The small molecule below binds the protein below.
Small molecule (SMILES): CC(=O)N[C@H]1[C@H](O[C@H]2[C@H](O)[C@@H](NC(C)=O)CO[C@@H]2CO)O[C@H](CO)[C@@H](O[C@@H]2O[C@H](CO)[C@@H](O)[C@H](O)[C@H]2NC(C)=O)[C@@H]1O

Sequence of chain 3.D:
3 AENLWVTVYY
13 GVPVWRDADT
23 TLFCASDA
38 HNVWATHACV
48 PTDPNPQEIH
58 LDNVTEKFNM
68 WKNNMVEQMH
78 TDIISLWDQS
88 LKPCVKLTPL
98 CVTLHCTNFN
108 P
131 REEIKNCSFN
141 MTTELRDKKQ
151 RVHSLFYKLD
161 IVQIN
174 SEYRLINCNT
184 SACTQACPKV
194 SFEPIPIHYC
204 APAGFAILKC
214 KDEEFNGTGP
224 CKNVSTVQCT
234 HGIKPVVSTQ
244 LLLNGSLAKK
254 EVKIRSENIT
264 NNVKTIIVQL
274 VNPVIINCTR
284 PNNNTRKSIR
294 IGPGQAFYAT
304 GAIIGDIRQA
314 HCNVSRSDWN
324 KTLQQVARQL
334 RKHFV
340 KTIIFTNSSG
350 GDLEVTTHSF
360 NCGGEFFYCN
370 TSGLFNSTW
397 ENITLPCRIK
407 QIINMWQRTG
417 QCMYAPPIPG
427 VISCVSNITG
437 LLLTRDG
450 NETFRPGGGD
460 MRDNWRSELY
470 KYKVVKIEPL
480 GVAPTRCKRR

Binding-site contacts:
Ligand atom C7 contacts residue ASN398 of chain 3.D at 3.3 Å.
Ligand atom N2 contacts residue ASN398 of chain 3.D at 2.9 Å (h-bond).
Ligand atom C6 contacts residue ASN280 of chain 3.D at 3.3 Å.
Ligand atom C1 contacts residue ASN316 of chain 3.D at 4.1 Å.
Ligand atom O6 contacts residue NAG1 of chain 3.O at 3.1 Å.
Ligand atom O5 contacts residue NAG1 of chain 3.O at 4.3 Å.
Ligand atom C2 contacts residue ASN398 of chain 3.D at 2.5 Å.
Ligand atom C5 contacts residue ASN316 of chain 3.D at 4.4 Å.
Ligand atom N2 contacts residue NAG1 of chain 3.O at 4.4 Å.
Ligand atom O7 contacts residue NAG2 of chain 3.O at 3.1 Å.
Ligand atom O7 contacts residue ASN398 of chain 3.D at 3.2 Å (h-bond).
Ligand atom C1 contacts residue ASN398 of chain 3.D at 1.4 Å.
Ligand atom C5 contacts residue NAG2 of chain 3.O at 4.1 Å.
Ligand atom O5 contacts residue NAG2 of chain 3.O at 4.1 Å.
Ligand atom C2 contacts residue ASN316 of chain 3.D at 4.5 Å.
Ligand atom O3 contacts residue NAG2 of chain 3.O at 3.8 Å.
Ligand atom O5 contacts residue ASN316 of chain 3.D at 3.4 Å (h-bond).
Ligand atom C8 contacts residue ASN398 of chain 3.D at 4.5 Å.
Ligand atom C5 contacts residue ASN398 of chain 3.D at 3.7 Å.
Ligand atom O5 contacts residue ASN398 of chain 3.D at 2.4 Å (h-bond).
Ligand atom C3 contacts residue ASN398 of chain 3.D at 3.8 Å.
Ligand atom C6 contacts residue NAG2 of chain 3.O at 3.1 Å.
Ligand atom C5 contacts residue NAG1 of chain 3.O at 4.3 Å.
Ligand atom C6 contacts residue ASN316 of chain 3.D at 4.3 Å.
Ligand atom C4 contacts residue NAG1 of chain 3.O at 3.5 Å.
Ligand atom O4 contacts residue NAG1 of chain 3.O at 3.0 Å (h-bond).
Ligand atom C2 contacts residue NAG1 of chain 3.O at 4.5 Å.
Ligand atom C1 contacts residue NAG1 of chain 3.O at 4.3 Å.
Ligand atom C7 contacts residue NAG2 of chain 3.O at 4.2 Å.
Ligand atom O6 contacts residue ASN280 of chain 3.D at 3.0 Å (h-bond).
Ligand atom C8 contacts residue GLU397 of chain 3.D at 4.3 Å.
Ligand atom O6 contacts residue NAG2 of chain 3.O at 4.1 Å.
Ligand atom C6 contacts residue NAG1 of chain 3.O at 3.5 Å.
Ligand atom C4 contacts residue ASN398 of chain 3.D at 4.2 Å.